Binding-site contacts:
Ligand atom F20 contacts residue ILE172 of chain 1.A at 3.5 Å.
Ligand atom C02 contacts residue TRP13 of chain 1.B at 3.6 Å (hydrophobic).
Ligand atom C03 contacts residue GLY175 of chain 1.A at 3.9 Å.
Ligand atom F21 contacts residue ASN46 of chain 1.A at 3.2 Å.
Ligand atom C01 contacts residue ILE172 of chain 1.A at 3.7 Å (hydrophobic).
Ligand atom C16 contacts residue TRP13 of chain 1.B at 3.9 Å (hydrophobic).
Ligand atom C03 contacts residue LYS126 of chain 1.A at 2.8 Å.
Ligand atom F22 contacts residue TRP13 of chain 1.B at 3.0 Å.
Ligand atom C10 contacts residue CSO42 of chain 1.A at 3.4 Å.
Ligand atom C16 contacts residue PRO171 of chain 1.A at 4.0 Å (hydrophobic).
Ligand atom C04 contacts residue PRO171 of chain 1.A at 3.4 Å (hydrophobic).
Ligand atom C11 contacts residue CSO42 of chain 1.A at 3.6 Å.
Ligand atom C01 contacts residue LYS126 of chain 1.A at 1.4 Å.
Ligand atom C19 contacts residue SER49 of chain 1.A at 3.8 Å.
Ligand atom C19 contacts residue PHE123 of chain 1.A at 3.8 Å (hydrophobic).
Ligand atom C18 contacts residue ILE172 of chain 1.A at 4.0 Å (hydrophobic).
Ligand atom C03 contacts residue TRP13 of chain 1.B at 3.5 Å (hydrophobic).
Ligand atom C09 contacts residue ASN46 of chain 1.A at 3.5 Å.
Ligand atom C02 contacts residue LYS126 of chain 1.A at 2.5 Å.
Ligand atom C19 contacts residue TRP13 of chain 1.B at 3.8 Å (hydrophobic).
Ligand atom C07 contacts residue PRO171 of chain 1.A at 3.6 Å (hydrophobic).
Ligand atom C03 contacts residue PRO171 of chain 1.A at 3.6 Å (hydrophobic).
Ligand atom C04 contacts residue TRP13 of chain 1.B at 3.3 Å (hydrophobic).
Ligand atom C02 contacts residue ILE172 of chain 1.A at 3.6 Å (hydrophobic).
Ligand atom C18 contacts residue TRP13 of chain 1.B at 3.8 Å (hydrophobic).
Ligand atom C18 contacts residue LYS126 of chain 1.A at 3.8 Å.
Ligand atom N14 contacts residue PRO171 of chain 1.A at 3.8 Å.
Ligand atom C17 contacts residue TRP13 of chain 1.B at 3.4 Å (hydrophobic).
Ligand atom N06 contacts residue PRO171 of chain 1.A at 3.8 Å.
Ligand atom C10 contacts residue ASN46 of chain 1.A at 3.2 Å.
Ligand atom F22 contacts residue SER49 of chain 1.A at 3.1 Å.
Ligand atom C16 contacts residue ILE223 of chain 1.A at 3.9 Å (hydrophobic).
Ligand atom C15 contacts residue PRO171 of chain 1.A at 4.0 Å (hydrophobic).
Ligand atom F21 contacts residue PHE123 of chain 1.A at 3.5 Å.
Ligand atom F20 contacts residue PHE123 of chain 1.A at 2.9 Å.
Ligand atom C04 contacts residue ILE223 of chain 1.A at 3.7 Å (hydrophobic).
Ligand atom F20 contacts residue SER49 of chain 1.A at 3.9 Å.
Ligand atom F21 contacts residue SER49 of chain 1.A at 3.8 Å.
Ligand atom C01 contacts residue TRP13 of chain 1.B at 3.9 Å (hydrophobic).
Ligand atom C05 contacts residue TRP13 of chain 1.B at 3.5 Å (hydrophobic).

Sequence of chain 1.B:
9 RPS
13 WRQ

This protein binds this small molecule.
Small molecule (SMILES): Cc1ccc(-n2ccnc2-c2ccccc2)cc1C(F)(F)F

Sequence of chain 1.A:
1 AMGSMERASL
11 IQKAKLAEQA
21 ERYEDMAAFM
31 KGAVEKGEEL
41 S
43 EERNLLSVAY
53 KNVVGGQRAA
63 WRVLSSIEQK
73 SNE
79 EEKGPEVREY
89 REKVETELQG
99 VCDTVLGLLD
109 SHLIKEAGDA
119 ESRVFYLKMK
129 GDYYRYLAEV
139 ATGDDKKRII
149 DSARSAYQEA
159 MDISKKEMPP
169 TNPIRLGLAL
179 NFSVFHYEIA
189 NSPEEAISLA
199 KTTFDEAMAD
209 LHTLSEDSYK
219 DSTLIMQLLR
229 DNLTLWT